This small molecule binds to this protein.
Small molecule (SMILES): O=C1O[C@H](CO)[C@@H](O)[C@H](O[C@H]2O[C@H](CO)[C@@H](O)[C@H](O)[C@@H]2O)[C@@H]1O

Binding-site contacts:
Ligand atom O4 contacts residue PRO39 of chain 2.B at 4.1 Å.
Ligand atom C2 contacts residue TYR34 of chain 2.B at 3.6 Å (hydrophobic).
Ligand atom O2 contacts residue GLN26 of chain 2.B at 3.2 Å (h-bond).
Ligand atom C3 contacts residue ASP28 of chain 2.B at 4.4 Å.
Ligand atom C4 contacts residue ASN30 of chain 2.B at 4.2 Å.
Ligand atom C2 contacts residue ASN30 of chain 2.B at 4.0 Å.
Ligand atom O3 contacts residue ASP28 of chain 2.B at 4.1 Å.
Ligand atom O2 contacts residue ASN30 of chain 2.B at 3.1 Å (h-bond).
Ligand atom C6 contacts residue VAL32 of chain 2.B at 4.4 Å (hydrophobic).
Ligand atom C3 contacts residue TYR34 of chain 2.B at 4.0 Å (hydrophobic).
Ligand atom C4 contacts residue VAL32 of chain 2.B at 4.3 Å (hydrophobic).
Ligand atom O4 contacts residue TYR34 of chain 2.B at 2.8 Å (h-bond).
Ligand atom C3 contacts residue GLN26 of chain 2.B at 3.7 Å.
Ligand atom C1 contacts residue TYR34 of chain 2.B at 3.8 Å (hydrophobic).
Ligand atom C6 contacts residue ALA42 of chain 2.B at 4.3 Å (hydrophobic).
Ligand atom C2 contacts residue GLN26 of chain 2.B at 3.7 Å.
Ligand atom C6 contacts residue ASP28 of chain 2.B at 4.4 Å.
Ligand atom C6 contacts residue PO41 of chain 2.L at 3.7 Å.
Ligand atom C2 contacts residue ASP28 of chain 2.B at 3.4 Å.
Ligand atom O6 contacts residue PO41 of chain 2.L at 2.8 Å (h-bond).
Ligand atom C6 contacts residue PRO39 of chain 2.B at 4.0 Å (hydrophobic).
Ligand atom C1 contacts residue GLN26 of chain 2.B at 4.2 Å.
Ligand atom C1 contacts residue ASN30 of chain 2.B at 3.8 Å.
Ligand atom C4 contacts residue TYR34 of chain 2.B at 3.5 Å (hydrophobic).
Ligand atom O2 contacts residue ASP28 of chain 2.B at 2.7 Å (salt-bridge).
Ligand atom O6 contacts residue ASN30 of chain 2.B at 4.4 Å.
Ligand atom O3 contacts residue TYR34 of chain 2.B at 3.4 Å (h-bond).
Ligand atom O6 contacts residue ALA42 of chain 2.B at 4.3 Å.
Ligand atom O2 contacts residue TYR34 of chain 2.B at 4.5 Å.
Ligand atom O5 contacts residue ASN30 of chain 2.B at 3.2 Å (h-bond).
Ligand atom O3 contacts residue GLN26 of chain 2.B at 3.2 Å (h-bond).
Ligand atom C4 contacts residue GLN26 of chain 2.B at 4.4 Å.
Ligand atom O4 contacts residue ASP28 of chain 2.B at 4.2 Å.
Ligand atom C5 contacts residue ASP28 of chain 2.B at 3.9 Å.
Ligand atom C6 contacts residue ASN30 of chain 2.B at 3.9 Å.
Ligand atom C5 contacts residue ASN30 of chain 2.B at 3.9 Å.

Sequence of chain 2.B:
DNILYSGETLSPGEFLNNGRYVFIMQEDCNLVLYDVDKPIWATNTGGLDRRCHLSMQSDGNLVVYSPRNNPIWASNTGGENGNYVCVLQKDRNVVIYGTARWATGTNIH